Binding-site contacts:
Ligand atom O2' contacts residue GLN778 of chain 1.D at 3.3 Å (h-bond).
Ligand atom O2B contacts residue LYS611 of chain 1.D at 3.3 Å (salt-bridge).
Ligand atom O2A contacts residue LYS611 of chain 1.D at 2.8 Å (salt-bridge).
Ligand atom N7 contacts residue GLY608 of chain 1.D at 3.4 Å (h-bond).
Ligand atom S1G contacts residue THR607 of chain 1.D at 1.8 Å.
Ligand atom C3' contacts residue GLU613 of chain 1.D at 3.4 Å.
Ligand atom O1A contacts residue THR612 of chain 1.D at 3.4 Å.
Ligand atom N6 contacts residue ILE571 of chain 1.D at 2.7 Å (h-bond).
Ligand atom C6 contacts residue ILE774 of chain 1.D at 3.6 Å (hydrophobic).
Ligand atom PB contacts residue MG1 of chain 1.U at 3.5 Å.
Ligand atom O3' contacts residue LYS818 of chain 1.D at 3.7 Å.
Ligand atom O3A contacts residue ARG815 of chain 1.D at 3.2 Å (salt-bridge).
Ligand atom O2' contacts residue LYS818 of chain 1.D at 3.6 Å.
Ligand atom C5' contacts residue ARG815 of chain 1.D at 3.4 Å.
Ligand atom N1 contacts residue ARG569 of chain 1.D at 3.4 Å (salt-bridge).
Ligand atom C2 contacts residue ARG569 of chain 1.D at 3.3 Å.
Ligand atom N7 contacts residue VAL609 of chain 1.D at 3.2 Å.
Ligand atom N6 contacts residue VAL609 of chain 1.D at 3.7 Å.
Ligand atom O3B contacts residue THR607 of chain 1.D at 3.4 Å.
Ligand atom S1G contacts residue ARG815 of chain 1.D at 3.7 Å.
Ligand atom N1 contacts residue ILE571 of chain 1.D at 3.3 Å (h-bond).
Ligand atom N1 contacts residue ILE774 of chain 1.D at 3.6 Å.
Ligand atom O1B contacts residue THR612 of chain 1.D at 3.2 Å (h-bond).
Ligand atom O2A contacts residue THR612 of chain 1.D at 3.4 Å (h-bond).
Ligand atom O3B contacts residue GLY608 of chain 1.D at 3.2 Å (h-bond).
Ligand atom S1G contacts residue GLU752 of chain 1.C at 3.7 Å.
Ligand atom C2 contacts residue ILE774 of chain 1.D at 3.6 Å (hydrophobic).
Ligand atom O3' contacts residue GLU613 of chain 1.D at 3.3 Å (salt-bridge).
Ligand atom O2A contacts residue GLY610 of chain 1.D at 3.1 Å (h-bond).
Ligand atom O3A contacts residue GLY608 of chain 1.D at 3.5 Å (h-bond).
Ligand atom N3 contacts residue ILE774 of chain 1.D at 3.6 Å.
Ligand atom O2G contacts residue ARG756 of chain 1.C at 2.6 Å (salt-bridge).
Ligand atom O1B contacts residue MG1 of chain 1.U at 2.0 Å.
Ligand atom C8 contacts residue GLY610 of chain 1.D at 3.6 Å.
Ligand atom C2' contacts residue GLU613 of chain 1.D at 3.6 Å.
Ligand atom N7 contacts residue GLY610 of chain 1.D at 3.1 Å (h-bond).
Ligand atom PG contacts residue THR607 of chain 1.D at 3.5 Å.
Ligand atom O2G contacts residue MG1 of chain 1.U at 3.5 Å.
Ligand atom O2G contacts residue ARG815 of chain 1.D at 3.2 Å (salt-bridge).
Ligand atom C8 contacts residue GLY608 of chain 1.D at 3.2 Å.

This small molecule binds to this protein.
Small molecule (SMILES): Nc1ncnc2c1ncn2[C@@H]1O[C@H](COP(=O)(O)OP(=O)(O)OP(O)(O)=S)[C@@H](O)[C@H]1O

Sequence of chain 1.C:
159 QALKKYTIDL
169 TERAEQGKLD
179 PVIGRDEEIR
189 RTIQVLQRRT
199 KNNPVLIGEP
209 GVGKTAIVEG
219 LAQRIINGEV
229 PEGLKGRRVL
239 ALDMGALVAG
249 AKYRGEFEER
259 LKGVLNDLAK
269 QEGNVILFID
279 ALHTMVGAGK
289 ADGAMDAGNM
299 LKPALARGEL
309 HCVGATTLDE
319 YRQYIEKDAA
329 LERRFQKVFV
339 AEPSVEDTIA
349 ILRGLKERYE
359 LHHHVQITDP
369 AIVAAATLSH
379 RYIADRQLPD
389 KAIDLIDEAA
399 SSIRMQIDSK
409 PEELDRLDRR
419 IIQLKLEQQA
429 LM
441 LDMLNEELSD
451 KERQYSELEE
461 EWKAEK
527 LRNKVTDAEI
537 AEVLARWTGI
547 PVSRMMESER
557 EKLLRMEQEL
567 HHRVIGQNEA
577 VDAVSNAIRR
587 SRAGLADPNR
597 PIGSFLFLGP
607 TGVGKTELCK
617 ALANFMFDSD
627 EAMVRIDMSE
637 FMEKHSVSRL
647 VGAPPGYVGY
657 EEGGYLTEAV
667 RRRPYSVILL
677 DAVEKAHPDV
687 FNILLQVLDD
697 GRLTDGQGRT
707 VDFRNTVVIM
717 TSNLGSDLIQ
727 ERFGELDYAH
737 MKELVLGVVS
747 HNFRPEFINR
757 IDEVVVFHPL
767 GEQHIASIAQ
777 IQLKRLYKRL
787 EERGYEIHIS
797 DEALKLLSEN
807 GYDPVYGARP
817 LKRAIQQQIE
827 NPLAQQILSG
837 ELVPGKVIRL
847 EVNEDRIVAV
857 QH

Sequence of chain 1.D:
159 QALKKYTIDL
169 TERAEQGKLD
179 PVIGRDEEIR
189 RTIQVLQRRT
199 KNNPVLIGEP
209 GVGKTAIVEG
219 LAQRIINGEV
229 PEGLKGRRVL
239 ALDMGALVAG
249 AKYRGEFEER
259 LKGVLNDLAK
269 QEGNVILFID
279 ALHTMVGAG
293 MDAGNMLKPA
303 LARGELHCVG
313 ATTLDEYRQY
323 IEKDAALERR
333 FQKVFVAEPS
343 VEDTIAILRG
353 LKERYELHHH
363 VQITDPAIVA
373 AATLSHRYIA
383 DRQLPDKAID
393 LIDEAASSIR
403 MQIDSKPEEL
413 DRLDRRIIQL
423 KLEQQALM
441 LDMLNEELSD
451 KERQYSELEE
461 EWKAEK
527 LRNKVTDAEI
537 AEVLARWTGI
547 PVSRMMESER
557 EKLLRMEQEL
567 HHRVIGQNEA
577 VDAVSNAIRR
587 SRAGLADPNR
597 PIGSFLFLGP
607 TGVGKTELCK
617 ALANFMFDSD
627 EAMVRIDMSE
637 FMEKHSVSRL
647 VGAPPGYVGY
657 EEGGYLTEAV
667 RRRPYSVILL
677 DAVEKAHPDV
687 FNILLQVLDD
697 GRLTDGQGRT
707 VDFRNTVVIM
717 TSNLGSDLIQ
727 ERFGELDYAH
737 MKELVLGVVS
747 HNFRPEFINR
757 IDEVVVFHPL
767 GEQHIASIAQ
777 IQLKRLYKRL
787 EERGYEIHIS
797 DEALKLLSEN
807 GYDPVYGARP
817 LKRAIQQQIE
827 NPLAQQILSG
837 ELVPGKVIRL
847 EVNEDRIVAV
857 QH